Binding-site contacts:
Ligand atom N2 contacts residue ASN167 of chain 1.D at 2.6 Å (h-bond).
Ligand atom C7 contacts residue ALA164 of chain 1.D at 4.2 Å (hydrophobic).
Ligand atom O7 contacts residue LEU165 of chain 1.D at 4.0 Å.
Ligand atom O7 contacts residue ASN167 of chain 1.D at 3.4 Å (h-bond).
Ligand atom C7 contacts residue ASN167 of chain 1.D at 3.0 Å.
Ligand atom C1 contacts residue ASN167 of chain 1.D at 1.4 Å.
Ligand atom O7 contacts residue LEU143 of chain 1.D at 4.1 Å.
Ligand atom C4 contacts residue ASN167 of chain 1.D at 4.2 Å.
Ligand atom C8 contacts residue ASN144 of chain 1.D at 3.2 Å.
Ligand atom C7 contacts residue LEU143 of chain 1.D at 4.2 Å (hydrophobic).
Ligand atom O7 contacts residue ALA164 of chain 1.D at 3.0 Å (h-bond).
Ligand atom C2 contacts residue ASN167 of chain 1.D at 2.5 Å.
Ligand atom O5 contacts residue ASN167 of chain 1.D at 2.3 Å (h-bond).
Ligand atom C8 contacts residue LEU143 of chain 1.D at 3.6 Å (hydrophobic).
Ligand atom C5 contacts residue ASN167 of chain 1.D at 3.6 Å.
Ligand atom C8 contacts residue ASN167 of chain 1.D at 3.6 Å.
Ligand atom C3 contacts residue ASN167 of chain 1.D at 3.8 Å.
Ligand atom O7 contacts residue SER166 of chain 1.D at 4.2 Å.

Sequence of chain 1.D:
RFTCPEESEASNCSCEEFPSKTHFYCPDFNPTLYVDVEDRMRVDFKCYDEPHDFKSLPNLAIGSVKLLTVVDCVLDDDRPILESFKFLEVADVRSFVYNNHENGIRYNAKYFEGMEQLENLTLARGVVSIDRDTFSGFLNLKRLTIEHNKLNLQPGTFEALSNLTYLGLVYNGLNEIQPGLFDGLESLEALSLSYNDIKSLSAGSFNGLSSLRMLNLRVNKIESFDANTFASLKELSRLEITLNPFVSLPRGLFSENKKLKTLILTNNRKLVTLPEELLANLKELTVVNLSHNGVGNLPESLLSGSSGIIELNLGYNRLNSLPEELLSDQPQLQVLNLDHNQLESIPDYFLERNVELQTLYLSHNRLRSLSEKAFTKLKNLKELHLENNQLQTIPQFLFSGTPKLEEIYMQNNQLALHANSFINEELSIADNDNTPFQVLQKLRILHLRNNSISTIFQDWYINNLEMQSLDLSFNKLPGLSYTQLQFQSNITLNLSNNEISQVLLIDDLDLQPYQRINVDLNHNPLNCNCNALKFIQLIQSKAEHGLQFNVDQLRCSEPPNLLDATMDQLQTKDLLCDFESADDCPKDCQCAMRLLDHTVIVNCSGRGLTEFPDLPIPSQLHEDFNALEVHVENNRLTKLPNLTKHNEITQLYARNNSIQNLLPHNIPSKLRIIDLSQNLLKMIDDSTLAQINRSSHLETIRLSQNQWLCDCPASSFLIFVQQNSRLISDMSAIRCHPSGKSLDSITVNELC

This protein binds this small molecule.
Small molecule (SMILES): CC(=O)N[C@H]1[C@H](O[C@H]2[C@H](O)[C@@H](NC(C)=O)CO[C@@H]2CO)O[C@H](CO)[C@@H](O)[C@@H]1O